Sequence of chain 12.A:
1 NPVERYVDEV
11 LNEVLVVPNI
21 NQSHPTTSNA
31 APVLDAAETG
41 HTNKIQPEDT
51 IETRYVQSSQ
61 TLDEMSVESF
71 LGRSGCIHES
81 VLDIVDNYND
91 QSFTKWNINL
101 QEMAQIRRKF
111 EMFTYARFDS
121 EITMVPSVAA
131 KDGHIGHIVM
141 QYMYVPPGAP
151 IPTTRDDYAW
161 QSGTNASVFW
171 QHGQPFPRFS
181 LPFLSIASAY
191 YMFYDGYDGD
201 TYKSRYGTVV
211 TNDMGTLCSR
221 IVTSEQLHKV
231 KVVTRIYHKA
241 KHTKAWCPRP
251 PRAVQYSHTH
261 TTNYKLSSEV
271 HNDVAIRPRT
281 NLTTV

Sequence of chain 12.C:
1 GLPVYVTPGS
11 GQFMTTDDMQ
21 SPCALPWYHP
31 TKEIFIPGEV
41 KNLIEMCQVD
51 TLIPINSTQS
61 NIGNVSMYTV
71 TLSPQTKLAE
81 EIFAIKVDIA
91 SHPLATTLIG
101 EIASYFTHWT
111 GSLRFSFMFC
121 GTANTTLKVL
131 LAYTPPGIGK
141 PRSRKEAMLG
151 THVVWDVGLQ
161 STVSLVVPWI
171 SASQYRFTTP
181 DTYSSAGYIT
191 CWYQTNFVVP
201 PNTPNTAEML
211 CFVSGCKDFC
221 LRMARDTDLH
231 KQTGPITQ

Binding-site contacts:
Ligand atom C4B contacts residue PHE179 of chain 12.A at 3.9 Å (hydrophobic).
Ligand atom C5B contacts residue TYR144 of chain 12.A at 3.6 Å (hydrophobic).
Ligand atom C1A contacts residue TYR144 of chain 12.A at 3.1 Å (hydrophobic).
Ligand atom C2C contacts residue ILE98 of chain 12.A at 4.0 Å (hydrophobic).
Ligand atom C2A contacts residue TYR144 of chain 12.A at 3.7 Å (hydrophobic).
Ligand atom CM2 contacts residue ILE236 of chain 12.A at 4.0 Å (hydrophobic).
Ligand atom C2B contacts residue ILE98 of chain 12.A at 3.9 Å (hydrophobic).
Ligand atom C1B contacts residue ILE98 of chain 12.A at 3.6 Å (hydrophobic).
Ligand atom CM4 contacts residue PHE179 of chain 12.A at 3.9 Å (hydrophobic).
Ligand atom C1B contacts residue LEU181 of chain 12.A at 3.8 Å (hydrophobic).
Ligand atom C4 contacts residue TYR190 of chain 12.A at 3.8 Å (hydrophobic).
Ligand atom C2B contacts residue ILE122 of chain 12.A at 3.9 Å (hydrophobic).
Ligand atom C4B contacts residue LEU181 of chain 12.A at 3.8 Å (hydrophobic).
Ligand atom N2 contacts residue LEU100 of chain 12.A at 3.8 Å.
Ligand atom C6B contacts residue ILE98 of chain 12.A at 3.6 Å (hydrophobic).
Ligand atom C1A contacts residue PHE179 of chain 12.A at 3.5 Å (hydrophobic).
Ligand atom N2 contacts residue MET214 of chain 12.A at 3.8 Å.
Ligand atom CM2 contacts residue ILE122 of chain 12.A at 3.7 Å (hydrophobic).
Ligand atom O1B contacts residue ILE98 of chain 12.A at 2.9 Å.
Ligand atom O5A contacts residue PHE179 of chain 12.A at 3.7 Å.
Ligand atom C3 contacts residue LEU100 of chain 12.A at 3.9 Å (hydrophobic).
Ligand atom CM6 contacts residue LEU181 of chain 12.A at 3.7 Å (hydrophobic).
Ligand atom N3A contacts residue PHE179 of chain 12.A at 3.0 Å.
Ligand atom O1 contacts residue LEU100 of chain 12.A at 4.0 Å.
Ligand atom C1C contacts residue MET214 of chain 12.A at 3.7 Å (hydrophobic).
Ligand atom CM4 contacts residue VAL168 of chain 12.A at 3.5 Å (hydrophobic).
Ligand atom O5A contacts residue ALA166 of chain 12.A at 3.9 Å.
Ligand atom O5A contacts residue TYR144 of chain 12.A at 3.1 Å.
Ligand atom CM4 contacts residue TYR142 of chain 12.A at 3.1 Å (hydrophobic).
Ligand atom C4A contacts residue TYR144 of chain 12.A at 3.8 Å (hydrophobic).
Ligand atom C6B contacts residue LEU181 of chain 12.A at 3.3 Å (hydrophobic).
Ligand atom N3A contacts residue LEU217 of chain 12.A at 3.4 Å.
Ligand atom C2A contacts residue PHE179 of chain 12.A at 3.3 Å (hydrophobic).
Ligand atom CM6 contacts residue TYR144 of chain 12.A at 3.7 Å (hydrophobic).
Ligand atom CM6 contacts residue LEU184 of chain 12.A at 3.4 Å (hydrophobic).
Ligand atom CM3 contacts residue TYR190 of chain 12.A at 3.9 Å (hydrophobic).
Ligand atom C4A contacts residue PHE179 of chain 12.A at 3.3 Å (hydrophobic).
Ligand atom C5B contacts residue LEU181 of chain 12.A at 3.3 Å (hydrophobic).
Ligand atom O1 contacts residue MET214 of chain 12.A at 3.2 Å.
Ligand atom C5 contacts residue MET214 of chain 12.A at 3.6 Å (hydrophobic).

A protein and the small-molecule ligand that binds it are described below.
Small molecule (SMILES): Cc1cc(CCCOc2c(C)cc(-c3coc(C)n3)cc2C)on1